Sequence of chain 1.C:
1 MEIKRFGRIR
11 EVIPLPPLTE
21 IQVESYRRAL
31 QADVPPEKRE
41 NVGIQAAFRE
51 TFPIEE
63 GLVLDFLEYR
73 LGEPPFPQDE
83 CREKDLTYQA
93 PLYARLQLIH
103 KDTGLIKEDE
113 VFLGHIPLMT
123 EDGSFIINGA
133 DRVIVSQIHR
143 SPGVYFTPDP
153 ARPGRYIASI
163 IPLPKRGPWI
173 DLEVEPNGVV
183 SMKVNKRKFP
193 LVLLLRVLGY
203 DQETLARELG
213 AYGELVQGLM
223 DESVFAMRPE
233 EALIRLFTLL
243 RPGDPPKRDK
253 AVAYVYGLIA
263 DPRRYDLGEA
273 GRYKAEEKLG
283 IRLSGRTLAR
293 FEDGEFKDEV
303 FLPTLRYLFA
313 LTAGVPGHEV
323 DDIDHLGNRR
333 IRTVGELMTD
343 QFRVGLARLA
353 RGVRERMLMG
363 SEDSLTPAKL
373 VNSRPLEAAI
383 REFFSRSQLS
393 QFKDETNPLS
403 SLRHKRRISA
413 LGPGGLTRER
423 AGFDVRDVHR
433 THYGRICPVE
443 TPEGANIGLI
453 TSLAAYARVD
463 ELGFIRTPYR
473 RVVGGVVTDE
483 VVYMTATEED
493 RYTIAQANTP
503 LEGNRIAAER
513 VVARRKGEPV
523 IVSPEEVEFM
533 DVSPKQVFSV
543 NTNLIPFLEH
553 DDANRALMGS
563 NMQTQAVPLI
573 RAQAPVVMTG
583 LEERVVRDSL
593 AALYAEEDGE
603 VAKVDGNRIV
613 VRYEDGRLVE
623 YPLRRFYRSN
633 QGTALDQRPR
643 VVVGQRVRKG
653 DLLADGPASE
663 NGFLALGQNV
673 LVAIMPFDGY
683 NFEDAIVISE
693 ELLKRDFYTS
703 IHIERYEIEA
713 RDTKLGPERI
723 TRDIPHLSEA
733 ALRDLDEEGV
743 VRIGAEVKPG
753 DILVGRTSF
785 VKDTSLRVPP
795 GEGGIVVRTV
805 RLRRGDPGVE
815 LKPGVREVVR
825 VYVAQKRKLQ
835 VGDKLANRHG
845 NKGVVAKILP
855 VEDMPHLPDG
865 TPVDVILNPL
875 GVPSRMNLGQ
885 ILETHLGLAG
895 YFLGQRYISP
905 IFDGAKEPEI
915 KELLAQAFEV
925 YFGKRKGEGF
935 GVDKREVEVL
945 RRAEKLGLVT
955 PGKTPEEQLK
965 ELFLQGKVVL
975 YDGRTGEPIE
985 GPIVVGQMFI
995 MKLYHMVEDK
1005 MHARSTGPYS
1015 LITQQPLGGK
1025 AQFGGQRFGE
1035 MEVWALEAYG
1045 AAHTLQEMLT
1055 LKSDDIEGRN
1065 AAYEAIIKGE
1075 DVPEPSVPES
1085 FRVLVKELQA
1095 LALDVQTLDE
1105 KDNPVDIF

Sequence of chain 1.D:
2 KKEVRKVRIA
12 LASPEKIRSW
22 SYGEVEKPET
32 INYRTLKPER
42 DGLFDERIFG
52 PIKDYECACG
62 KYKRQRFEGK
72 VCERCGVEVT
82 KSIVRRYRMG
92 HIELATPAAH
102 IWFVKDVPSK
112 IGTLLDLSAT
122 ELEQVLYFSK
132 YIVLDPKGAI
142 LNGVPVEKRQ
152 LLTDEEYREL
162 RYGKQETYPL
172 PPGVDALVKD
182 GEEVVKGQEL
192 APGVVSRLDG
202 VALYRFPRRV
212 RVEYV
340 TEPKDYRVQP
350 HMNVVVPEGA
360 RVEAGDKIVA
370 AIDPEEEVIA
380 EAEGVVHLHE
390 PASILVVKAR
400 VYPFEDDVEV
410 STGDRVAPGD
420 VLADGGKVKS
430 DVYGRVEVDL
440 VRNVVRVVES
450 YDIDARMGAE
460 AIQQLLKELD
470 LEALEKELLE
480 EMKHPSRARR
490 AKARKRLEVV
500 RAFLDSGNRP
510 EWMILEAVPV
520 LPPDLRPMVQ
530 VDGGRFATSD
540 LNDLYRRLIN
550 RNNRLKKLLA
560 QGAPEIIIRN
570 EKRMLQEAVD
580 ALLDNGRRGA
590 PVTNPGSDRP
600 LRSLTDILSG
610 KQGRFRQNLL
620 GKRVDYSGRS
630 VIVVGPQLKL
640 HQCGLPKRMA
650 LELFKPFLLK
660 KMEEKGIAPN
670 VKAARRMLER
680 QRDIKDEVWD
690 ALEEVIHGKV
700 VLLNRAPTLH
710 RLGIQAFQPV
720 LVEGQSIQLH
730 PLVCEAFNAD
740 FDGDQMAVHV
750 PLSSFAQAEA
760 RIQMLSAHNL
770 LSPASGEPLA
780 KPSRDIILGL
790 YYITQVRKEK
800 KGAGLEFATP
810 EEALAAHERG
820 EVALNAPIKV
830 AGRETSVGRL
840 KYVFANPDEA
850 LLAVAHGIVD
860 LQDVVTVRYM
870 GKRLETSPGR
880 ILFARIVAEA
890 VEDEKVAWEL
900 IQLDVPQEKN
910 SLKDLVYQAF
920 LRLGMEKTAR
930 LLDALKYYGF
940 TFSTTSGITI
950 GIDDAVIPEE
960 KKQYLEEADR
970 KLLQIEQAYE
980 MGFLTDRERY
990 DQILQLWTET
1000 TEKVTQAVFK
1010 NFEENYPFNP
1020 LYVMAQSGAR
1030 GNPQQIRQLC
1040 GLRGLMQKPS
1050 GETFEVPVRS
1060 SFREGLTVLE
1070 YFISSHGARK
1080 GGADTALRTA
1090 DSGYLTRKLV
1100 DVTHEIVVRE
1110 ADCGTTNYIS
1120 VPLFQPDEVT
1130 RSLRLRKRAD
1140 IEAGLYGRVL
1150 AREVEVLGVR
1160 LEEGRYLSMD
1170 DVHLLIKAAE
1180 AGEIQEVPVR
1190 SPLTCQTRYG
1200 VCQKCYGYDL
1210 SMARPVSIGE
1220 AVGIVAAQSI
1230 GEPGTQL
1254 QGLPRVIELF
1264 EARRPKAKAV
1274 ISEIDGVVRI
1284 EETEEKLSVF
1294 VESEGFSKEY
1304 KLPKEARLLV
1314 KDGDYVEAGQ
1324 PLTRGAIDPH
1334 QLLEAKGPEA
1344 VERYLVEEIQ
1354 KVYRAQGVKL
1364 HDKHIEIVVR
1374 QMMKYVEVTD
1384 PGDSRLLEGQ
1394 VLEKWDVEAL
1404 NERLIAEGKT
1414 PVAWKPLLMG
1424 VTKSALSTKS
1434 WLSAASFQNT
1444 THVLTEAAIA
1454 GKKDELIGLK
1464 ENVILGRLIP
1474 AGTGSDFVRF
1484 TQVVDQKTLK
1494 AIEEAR

This protein binds this small molecule.
Small molecule (SMILES): Nc1ccn([C@@H]2O[C@H](CO[P](=O)(O)O[C@H]3[C@@H](O)[C@H](n4cnc5c(=O)nc(N)[nH]c54)O[C@@H]3CO[P](=O)(O)O[C@H]3[C@@H](O)[C@H](n4ccc(=O)[nH]c4=O)O[C@@H]3CO[P](=O)(O)O[C@H]3[C@@H](O)[C@H](n4cnc5c(=O)nc(N)[nH]c54)O[C@@H]3CO[P](=O)(O)O[C@H]3[C@@H](O)[C@H](n4ccc(=O)[nH]c4=O)O[C@@H]3CO[P](=O)(O)O[C@H]3[C@@H](O)[C@H](n4cnc5c(=O)nc(N)[nH]c54)O[C@@H]3CO[P](=O)(O)O[C@H]3[C@@H](O)[C@H](n4ccc(=O)[nH]c4=O)O[C@@H]3CO[P](=O)(O)O[C@H]3[C@@H](O)[C@H](n4cnc5c(N)ncnc54)O[C@@H]3COP(=O)=O)[C@@H](O[P](=O)(O)OC[C@H]3O[C@@H](n4ccc(=O)[nH]c4=O)[C@H](O)[C@@H]3O)[C@H]2O)c(=O)n1

Binding-site contacts:
Ligand atom O3' contacts residue GLN567 of chain 1.C at 3.6 Å (h-bond).
Ligand atom O2' contacts residue GLN390 of chain 1.C at 3.2 Å.
Ligand atom OP1 contacts residue LYS838 of chain 1.C at 3.0 Å (salt-bridge).
Ligand atom OP1 contacts residue LYS846 of chain 1.C at 2.4 Å (salt-bridge).
Ligand atom C4' contacts residue LYS838 of chain 1.C at 3.9 Å.
Ligand atom C4' contacts residue HIS999 of chain 1.C at 3.3 Å.
Ligand atom P contacts residue LYS846 of chain 1.C at 3.1 Å.
Ligand atom O3' contacts residue LYS838 of chain 1.C at 2.8 Å (salt-bridge).
Ligand atom C3' contacts residue MG1 of chain 1.K at 3.4 Å.
Ligand atom O4' contacts residue HIS999 of chain 1.C at 3.4 Å (h-bond).
Ligand atom OP1 contacts residue GLN567 of chain 1.C at 3.6 Å (h-bond).
Ligand atom C5' contacts residue HIS999 of chain 1.C at 3.9 Å.
Ligand atom C5' contacts residue GLN567 of chain 1.C at 3.7 Å.
Ligand atom O2' contacts residue GLN393 of chain 1.C at 3.2 Å.
Ligand atom OP1 contacts residue GLN390 of chain 1.C at 3.2 Å (h-bond).
Ligand atom O2' contacts residue GLN567 of chain 1.C at 3.9 Å.
Ligand atom O3' contacts residue GLN393 of chain 1.C at 3.7 Å.
Ligand atom O2' contacts residue ALA705 of chain 1.D at 3.6 Å.
Ligand atom P contacts residue GLN390 of chain 1.C at 4.0 Å.
Ligand atom C3' contacts residue LYS838 of chain 1.C at 3.9 Å.
Ligand atom O3' contacts residue GLN390 of chain 1.C at 3.5 Å.
Ligand atom OP2 contacts residue LYS846 of chain 1.C at 3.1 Å (salt-bridge).
Ligand atom C3' contacts residue ASP743 of chain 1.D at 3.9 Å.
Ligand atom O2' contacts residue HIS999 of chain 1.C at 3.8 Å.
Ligand atom O3' contacts residue MG1 of chain 1.K at 2.2 Å.
Ligand atom C4' contacts residue GLN390 of chain 1.C at 3.5 Å.
Ligand atom C4' contacts residue MG1 of chain 1.K at 4.0 Å.
Ligand atom P contacts residue LYS838 of chain 1.C at 3.5 Å.
Ligand atom OP2 contacts residue ILE1016 of chain 1.C at 4.0 Å.
Ligand atom O2' contacts residue HIS999 of chain 1.C at 3.9 Å.
Ligand atom OP1 contacts residue ASP741 of chain 1.D at 3.3 Å (salt-bridge).
Ligand atom OP1 contacts residue PRO444 of chain 1.C at 3.9 Å.
Ligand atom OP1 contacts residue ASN563 of chain 1.C at 3.9 Å.
Ligand atom O3' contacts residue ARG704 of chain 1.D at 3.9 Å.
Ligand atom C5' contacts residue GLN390 of chain 1.C at 3.6 Å.
Ligand atom O2' contacts residue ARG704 of chain 1.D at 3.3 Å (salt-bridge).
Ligand atom O2' contacts residue ASP743 of chain 1.D at 3.5 Å (salt-bridge).
Ligand atom OP1 contacts residue ASN448 of chain 1.C at 3.6 Å.
Ligand atom OP1 contacts residue ILE452 of chain 1.C at 3.8 Å.
Ligand atom O3' contacts residue ASP743 of chain 1.D at 2.9 Å (salt-bridge).